Sequence of chain 1.B:
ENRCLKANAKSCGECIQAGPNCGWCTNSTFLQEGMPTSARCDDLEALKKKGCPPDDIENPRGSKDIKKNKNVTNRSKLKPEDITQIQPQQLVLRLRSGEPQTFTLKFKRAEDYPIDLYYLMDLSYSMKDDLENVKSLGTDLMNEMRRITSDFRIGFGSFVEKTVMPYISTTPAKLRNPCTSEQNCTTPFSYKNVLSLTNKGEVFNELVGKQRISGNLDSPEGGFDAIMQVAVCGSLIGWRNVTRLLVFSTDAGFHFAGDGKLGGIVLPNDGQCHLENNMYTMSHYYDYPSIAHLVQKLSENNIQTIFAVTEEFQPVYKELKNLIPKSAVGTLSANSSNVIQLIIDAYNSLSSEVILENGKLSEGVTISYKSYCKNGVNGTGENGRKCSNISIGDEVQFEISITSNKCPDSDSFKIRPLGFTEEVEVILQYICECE

A small-molecule ligand and the protein it binds are described below.
Small molecule (SMILES): CC(=O)N[C@@H]1[C@@H](O)[C@H](O)[C@@H](CO)O[C@H]1O

Binding-site contacts:
Ligand atom N2 contacts residue ASN141 of chain 1.B at 4.5 Å.
Ligand atom N2 contacts residue ASN343 of chain 1.B at 3.0 Å (h-bond).
Ligand atom C2 contacts residue ASN343 of chain 1.B at 2.5 Å.
Ligand atom O5 contacts residue ASN343 of chain 1.B at 2.3 Å (h-bond).
Ligand atom N2 contacts residue SER345 of chain 1.B at 4.0 Å.
Ligand atom C3 contacts residue ASN343 of chain 1.B at 3.8 Å.
Ligand atom C1 contacts residue ASN343 of chain 1.B at 1.4 Å.
Ligand atom C5 contacts residue ASN343 of chain 1.B at 3.6 Å.
Ligand atom O7 contacts residue ASN343 of chain 1.B at 3.5 Å (h-bond).
Ligand atom O7 contacts residue ASN141 of chain 1.B at 3.1 Å (h-bond).
Ligand atom C7 contacts residue ASN141 of chain 1.B at 3.5 Å.
Ligand atom C8 contacts residue ASN141 of chain 1.B at 3.6 Å.
Ligand atom O6 contacts residue ASN343 of chain 1.B at 4.0 Å.
Ligand atom C1 contacts residue SER345 of chain 1.B at 4.0 Å.
Ligand atom C7 contacts residue ASN343 of chain 1.B at 3.5 Å.
Ligand atom C4 contacts residue ASN343 of chain 1.B at 4.2 Å.